Binding-site contacts:
Ligand atom BR1 contacts residue LEU40 of chain 1.A at 3.4 Å.
Ligand atom C8 contacts residue CYS44 of chain 1.A at 3.9 Å (hydrophobic).
Ligand atom C2 contacts residue PHE122 of chain 1.A at 3.7 Å (hydrophobic).
Ligand atom C4 contacts residue PHE122 of chain 1.A at 3.5 Å (hydrophobic).
Ligand atom BR1 contacts residue CYS44 of chain 1.A at 1.9 Å.
Ligand atom C1 contacts residue LEU119 of chain 1.A at 4.5 Å (hydrophobic).
Ligand atom C2 contacts residue LEU119 of chain 1.A at 3.5 Å (hydrophobic).
Ligand atom N1 contacts residue ARG118 of chain 1.A at 4.0 Å.
Ligand atom C1 contacts residue PHE122 of chain 1.A at 3.7 Å (hydrophobic).
Ligand atom C3 contacts residue CYS44 of chain 1.A at 3.8 Å (hydrophobic).
Ligand atom C3 contacts residue ASP46 of chain 1.A at 4.1 Å.
Ligand atom C6 contacts residue PHE122 of chain 1.A at 3.7 Å (hydrophobic).
Ligand atom BR1 contacts residue ILE41 of chain 1.A at 4.3 Å.
Ligand atom C5 contacts residue PHE122 of chain 1.A at 4.0 Å (hydrophobic).
Ligand atom C2 contacts residue CYS44 of chain 1.A at 2.8 Å (hydrophobic).
Ligand atom C7 contacts residue PHE122 of chain 1.A at 3.5 Å (hydrophobic).
Ligand atom N1 contacts residue PHE122 of chain 1.A at 3.6 Å.
Ligand atom BR1 contacts residue PHE122 of chain 1.A at 4.4 Å.
Ligand atom C8 contacts residue PHE122 of chain 1.A at 3.4 Å (hydrophobic).
Ligand atom C3 contacts residue LEU119 of chain 1.A at 4.2 Å (hydrophobic).
Ligand atom C3 contacts residue PHE122 of chain 1.A at 3.5 Å (hydrophobic).
Ligand atom N2 contacts residue PHE122 of chain 1.A at 3.8 Å.
Ligand atom C3 contacts residue ARG118 of chain 1.A at 3.6 Å.
Ligand atom C1 contacts residue CYS44 of chain 1.A at 2.9 Å (hydrophobic).

Sequence of chain 1.A:
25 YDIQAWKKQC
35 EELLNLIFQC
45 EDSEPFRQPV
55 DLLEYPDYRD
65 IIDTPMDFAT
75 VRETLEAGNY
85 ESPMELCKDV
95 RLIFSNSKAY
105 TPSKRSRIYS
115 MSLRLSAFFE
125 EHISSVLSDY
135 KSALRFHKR

This protein binds this small molecule.
Small molecule (SMILES): Brc1ccnc2ncccc12